Binding-site contacts:
Ligand atom CG contacts residue PHE496 of chain 6.MA at 4.0 Å (hydrophobic).
Ligand atom O contacts residue ARG442 of chain 6.MA at 4.3 Å.
Ligand atom CZ contacts residue PRO438 of chain 6.MA at 3.4 Å (hydrophobic).
Ligand atom O contacts residue PRO438 of chain 6.MA at 4.0 Å.
Ligand atom CD2 contacts residue PRO438 of chain 6.MA at 4.4 Å (hydrophobic).
Ligand atom CD1 contacts residue ASN492 of chain 6.MA at 3.9 Å.
Ligand atom CG contacts residue GLY495 of chain 6.MA at 4.4 Å.
Ligand atom CB contacts residue ASN492 of chain 6.MA at 3.8 Å.
Ligand atom N contacts residue SER491 of chain 6.MA at 4.1 Å.
Ligand atom CE1 contacts residue PRO438 of chain 6.MA at 3.8 Å (hydrophobic).
Ligand atom CG contacts residue ASN492 of chain 6.MA at 4.3 Å.
Ligand atom CB contacts residue PHE496 of chain 6.MA at 3.9 Å (hydrophobic).
Ligand atom CE1 contacts residue PHE496 of chain 6.MA at 3.6 Å (hydrophobic).
Ligand atom O contacts residue ASN492 of chain 6.MA at 4.2 Å.
Ligand atom C contacts residue ASN492 of chain 6.MA at 4.0 Å.
Ligand atom CE2 contacts residue ARG442 of chain 6.MA at 3.6 Å.
Ligand atom CD1 contacts residue PHE496 of chain 6.MA at 3.7 Å (hydrophobic).
Ligand atom CA contacts residue ASN492 of chain 6.MA at 3.3 Å.
Ligand atom CD2 contacts residue ARG442 of chain 6.MA at 3.5 Å.
Ligand atom CZ contacts residue PHE496 of chain 6.MA at 3.9 Å (hydrophobic).
Ligand atom CD1 contacts residue ILE434 of chain 6.MA at 4.1 Å (hydrophobic).
Ligand atom CD1 contacts residue PRO438 of chain 6.MA at 4.4 Å (hydrophobic).
Ligand atom C contacts residue ARG442 of chain 6.MA at 4.4 Å.
Ligand atom CB contacts residue GLY495 of chain 6.MA at 3.9 Å.
Ligand atom CE2 contacts residue PRO438 of chain 6.MA at 3.7 Å (hydrophobic).
Ligand atom CA contacts residue ARG442 of chain 6.MA at 3.6 Å.
Ligand atom N contacts residue ARG442 of chain 6.MA at 4.2 Å.
Ligand atom CE1 contacts residue ILE434 of chain 6.MA at 3.9 Å (hydrophobic).
Ligand atom N contacts residue ASN492 of chain 6.MA at 3.3 Å (h-bond).

Sequence of chain 6.MA:
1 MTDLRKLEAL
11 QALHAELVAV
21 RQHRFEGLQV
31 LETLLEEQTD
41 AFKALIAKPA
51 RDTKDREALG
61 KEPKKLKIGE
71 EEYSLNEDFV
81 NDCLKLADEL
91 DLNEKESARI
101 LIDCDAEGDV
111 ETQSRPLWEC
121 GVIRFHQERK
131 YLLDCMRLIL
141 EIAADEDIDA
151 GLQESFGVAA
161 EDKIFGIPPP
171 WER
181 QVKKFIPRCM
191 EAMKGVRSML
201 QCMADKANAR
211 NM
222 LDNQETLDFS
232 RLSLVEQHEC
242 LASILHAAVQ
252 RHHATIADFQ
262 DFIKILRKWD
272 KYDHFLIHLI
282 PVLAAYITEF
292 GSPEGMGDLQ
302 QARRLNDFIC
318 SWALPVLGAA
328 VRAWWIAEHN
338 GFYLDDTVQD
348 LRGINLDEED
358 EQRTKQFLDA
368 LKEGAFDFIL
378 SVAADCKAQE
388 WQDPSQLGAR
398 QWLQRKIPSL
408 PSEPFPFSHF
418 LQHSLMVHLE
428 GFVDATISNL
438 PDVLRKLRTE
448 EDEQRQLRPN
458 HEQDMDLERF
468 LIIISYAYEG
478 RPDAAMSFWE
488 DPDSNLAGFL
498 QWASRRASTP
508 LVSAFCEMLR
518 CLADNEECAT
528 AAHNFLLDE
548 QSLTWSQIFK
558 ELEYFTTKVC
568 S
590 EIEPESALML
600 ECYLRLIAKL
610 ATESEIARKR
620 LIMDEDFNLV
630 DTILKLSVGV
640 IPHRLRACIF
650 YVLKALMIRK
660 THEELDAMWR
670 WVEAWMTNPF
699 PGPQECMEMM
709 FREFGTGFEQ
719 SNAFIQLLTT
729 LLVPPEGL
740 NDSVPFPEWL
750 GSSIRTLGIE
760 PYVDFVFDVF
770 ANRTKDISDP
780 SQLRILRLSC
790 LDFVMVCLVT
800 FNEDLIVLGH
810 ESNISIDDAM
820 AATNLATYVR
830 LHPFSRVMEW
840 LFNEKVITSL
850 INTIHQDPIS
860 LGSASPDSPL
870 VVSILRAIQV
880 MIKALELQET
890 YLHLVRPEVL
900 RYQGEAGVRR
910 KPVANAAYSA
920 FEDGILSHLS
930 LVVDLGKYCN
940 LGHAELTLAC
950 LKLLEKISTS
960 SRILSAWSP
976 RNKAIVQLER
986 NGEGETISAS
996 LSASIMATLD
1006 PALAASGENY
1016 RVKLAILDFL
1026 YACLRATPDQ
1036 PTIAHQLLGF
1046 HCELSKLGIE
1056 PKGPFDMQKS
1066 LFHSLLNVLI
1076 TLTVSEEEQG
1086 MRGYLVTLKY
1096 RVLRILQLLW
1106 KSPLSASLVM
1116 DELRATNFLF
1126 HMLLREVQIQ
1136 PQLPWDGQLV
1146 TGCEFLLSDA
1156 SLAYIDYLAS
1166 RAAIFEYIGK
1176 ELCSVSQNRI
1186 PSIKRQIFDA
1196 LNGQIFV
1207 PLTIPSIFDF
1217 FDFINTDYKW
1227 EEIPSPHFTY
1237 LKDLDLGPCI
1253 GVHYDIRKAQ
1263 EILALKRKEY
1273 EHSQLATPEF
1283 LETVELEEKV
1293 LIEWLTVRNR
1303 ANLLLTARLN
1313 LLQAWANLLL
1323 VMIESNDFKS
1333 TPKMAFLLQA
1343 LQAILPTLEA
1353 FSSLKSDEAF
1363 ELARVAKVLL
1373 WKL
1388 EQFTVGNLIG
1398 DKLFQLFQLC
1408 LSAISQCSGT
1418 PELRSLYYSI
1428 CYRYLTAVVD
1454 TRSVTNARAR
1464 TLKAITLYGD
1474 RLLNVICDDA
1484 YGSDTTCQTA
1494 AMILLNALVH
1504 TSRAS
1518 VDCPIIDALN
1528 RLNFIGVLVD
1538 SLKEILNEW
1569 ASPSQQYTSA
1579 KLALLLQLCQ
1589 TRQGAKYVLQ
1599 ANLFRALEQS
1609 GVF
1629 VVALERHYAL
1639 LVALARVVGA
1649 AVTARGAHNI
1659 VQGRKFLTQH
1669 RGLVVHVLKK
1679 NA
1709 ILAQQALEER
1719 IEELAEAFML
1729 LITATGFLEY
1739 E

This small molecule binds to this protein.
Small molecule (SMILES): N[C@@H](Cc1ccccc1)C(=O)NCC=O